Binding-site contacts:
Ligand atom O81 contacts residue LYS45 of chain 1.A at 3.1 Å.
Ligand atom C88 contacts residue VAL30 of chain 1.A at 3.8 Å (hydrophobic).
Ligand atom C06 contacts residue GLY95 of chain 1.A at 3.8 Å.
Ligand atom C12 contacts residue ALA43 of chain 1.A at 3.8 Å (hydrophobic).
Ligand atom N03 contacts residue GLY95 of chain 1.A at 3.8 Å.
Ligand atom C88 contacts residue LYS45 of chain 1.A at 3.7 Å.
Ligand atom N15 contacts residue PHE91 of chain 1.A at 3.9 Å.
Ligand atom N15 contacts residue GLU90 of chain 1.A at 2.8 Å (salt-bridge).
Ligand atom N15 contacts residue THR89 of chain 1.A at 3.8 Å.
Ligand atom N82 contacts residue TYR27 of chain 1.A at 2.8 Å (h-bond).
Ligand atom C19 contacts residue ALA154 of chain 1.A at 3.6 Å (hydrophobic).
Ligand atom N15 contacts residue LEU144 of chain 1.A at 3.7 Å.
Ligand atom N14 contacts residue MET92 of chain 1.A at 2.8 Å (h-bond).
Ligand atom C12 contacts residue LEU144 of chain 1.A at 3.7 Å (hydrophobic).
Ligand atom C23 contacts residue PHE156 of chain 1.A at 3.7 Å (hydrophobic).
Ligand atom N15 contacts residue MET92 of chain 1.A at 3.6 Å.
Ligand atom C88 contacts residue TYR27 of chain 1.A at 3.3 Å (hydrophobic).
Ligand atom C10 contacts residue LEU144 of chain 1.A at 3.6 Å (hydrophobic).
Ligand atom C11 contacts residue ALA43 of chain 1.A at 3.5 Å (hydrophobic).
Ligand atom O81 contacts residue PHE156 of chain 1.A at 3.6 Å.
Ligand atom C11 contacts residue LEU144 of chain 1.A at 3.4 Å (hydrophobic).
Ligand atom C02 contacts residue GLY95 of chain 1.A at 3.6 Å.
Ligand atom C01 contacts residue TYR27 of chain 1.A at 3.1 Å (hydrophobic).
Ligand atom C04 contacts residue THR93 of chain 1.A at 3.7 Å.
Ligand atom N03 contacts residue MET92 of chain 1.A at 3.5 Å (h-bond).
Ligand atom C20 contacts residue ALA154 of chain 1.A at 3.6 Å (hydrophobic).
Ligand atom C16 contacts residue MET92 of chain 1.A at 3.2 Å (hydrophobic).
Ligand atom N15 contacts residue ALA43 of chain 1.A at 3.4 Å.
Ligand atom N14 contacts residue GLU90 of chain 1.A at 3.5 Å (salt-bridge).
Ligand atom C01 contacts residue GLY95 of chain 1.A at 3.6 Å.
Ligand atom N82 contacts residue VAL30 of chain 1.A at 3.7 Å.
Ligand atom C12 contacts residue THR89 of chain 1.A at 3.6 Å.
Ligand atom C08 contacts residue TYR27 of chain 1.A at 3.8 Å (hydrophobic).
Ligand atom C13 contacts residue MET92 of chain 1.A at 3.7 Å (hydrophobic).
Ligand atom N14 contacts residue PHE91 of chain 1.A at 3.4 Å.
Ligand atom C17 contacts residue TYR27 of chain 1.A at 3.9 Å (hydrophobic).
Ligand atom C21 contacts residue ASN142 of chain 1.A at 3.5 Å.
Ligand atom N03 contacts residue PHE91 of chain 1.A at 3.8 Å.
Ligand atom C80 contacts residue PHE156 of chain 1.A at 3.8 Å (hydrophobic).
Ligand atom C22 contacts residue PHE156 of chain 1.A at 3.5 Å (hydrophobic).

Sequence of chain 1.A:
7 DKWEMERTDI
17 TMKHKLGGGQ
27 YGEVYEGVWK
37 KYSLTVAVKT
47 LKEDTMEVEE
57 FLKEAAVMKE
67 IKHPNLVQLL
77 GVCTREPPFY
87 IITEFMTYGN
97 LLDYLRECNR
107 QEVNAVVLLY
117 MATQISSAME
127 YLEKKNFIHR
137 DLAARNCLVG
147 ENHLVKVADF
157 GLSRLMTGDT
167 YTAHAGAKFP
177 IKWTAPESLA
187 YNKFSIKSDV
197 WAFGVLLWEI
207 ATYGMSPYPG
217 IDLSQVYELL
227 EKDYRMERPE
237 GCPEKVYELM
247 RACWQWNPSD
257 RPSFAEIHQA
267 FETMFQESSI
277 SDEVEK

The protein below binds the small molecule below.
Small molecule (SMILES): CNC(=O)c1ccccc1Sc1ccc2c(/C=C/c3ccccn3)[nH]nc2c1